Binding-site contacts:
Ligand atom C1 contacts residue ASP796 of chain 1.C at 4.0 Å.
Ligand atom O5 contacts residue ASP796 of chain 1.C at 3.9 Å.
Ligand atom C5 contacts residue ASN709 of chain 1.B at 3.7 Å.
Ligand atom C8 contacts residue GLY1131 of chain 1.B at 3.5 Å.
Ligand atom C2 contacts residue ASN709 of chain 1.B at 2.4 Å.
Ligand atom C1 contacts residue ASN709 of chain 1.B at 1.4 Å.
Ligand atom O7 contacts residue ASP796 of chain 1.C at 4.2 Å.
Ligand atom C7 contacts residue ASN709 of chain 1.B at 2.9 Å.
Ligand atom O5 contacts residue ASN709 of chain 1.B at 2.4 Å (h-bond).
Ligand atom C4 contacts residue ASN709 of chain 1.B at 4.2 Å.
Ligand atom N2 contacts residue ASN709 of chain 1.B at 2.8 Å (h-bond).
Ligand atom O7 contacts residue ASN709 of chain 1.B at 2.5 Å (h-bond).
Ligand atom C8 contacts residue ASN709 of chain 1.B at 4.2 Å.
Ligand atom C3 contacts residue ASN709 of chain 1.B at 3.8 Å.

Sequence of chain 1.C:
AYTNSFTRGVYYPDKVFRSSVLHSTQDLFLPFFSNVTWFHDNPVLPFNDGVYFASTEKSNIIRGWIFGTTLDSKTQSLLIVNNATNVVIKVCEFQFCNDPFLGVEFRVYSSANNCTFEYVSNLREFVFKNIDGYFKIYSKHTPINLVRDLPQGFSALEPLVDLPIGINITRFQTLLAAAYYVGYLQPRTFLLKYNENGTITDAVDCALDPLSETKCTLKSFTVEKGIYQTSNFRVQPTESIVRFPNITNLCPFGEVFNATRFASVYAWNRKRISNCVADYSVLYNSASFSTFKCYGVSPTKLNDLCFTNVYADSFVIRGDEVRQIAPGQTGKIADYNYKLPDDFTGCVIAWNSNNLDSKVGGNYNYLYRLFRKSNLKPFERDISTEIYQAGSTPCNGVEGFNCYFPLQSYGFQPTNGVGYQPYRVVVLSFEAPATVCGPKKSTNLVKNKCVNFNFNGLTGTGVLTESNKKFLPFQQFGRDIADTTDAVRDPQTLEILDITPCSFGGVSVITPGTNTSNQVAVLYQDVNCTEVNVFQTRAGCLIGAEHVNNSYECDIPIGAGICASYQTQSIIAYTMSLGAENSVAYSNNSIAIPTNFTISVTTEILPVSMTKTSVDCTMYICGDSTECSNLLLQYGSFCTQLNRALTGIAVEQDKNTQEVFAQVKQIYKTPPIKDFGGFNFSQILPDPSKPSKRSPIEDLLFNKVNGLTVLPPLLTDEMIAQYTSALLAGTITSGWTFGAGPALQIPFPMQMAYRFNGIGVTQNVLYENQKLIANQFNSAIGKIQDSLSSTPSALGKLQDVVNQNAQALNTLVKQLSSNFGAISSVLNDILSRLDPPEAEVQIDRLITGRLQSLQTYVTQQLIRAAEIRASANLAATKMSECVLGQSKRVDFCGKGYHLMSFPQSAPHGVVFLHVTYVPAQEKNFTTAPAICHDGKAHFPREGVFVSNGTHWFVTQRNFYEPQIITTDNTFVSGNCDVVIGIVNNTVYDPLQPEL

Sequence of chain 1.B:
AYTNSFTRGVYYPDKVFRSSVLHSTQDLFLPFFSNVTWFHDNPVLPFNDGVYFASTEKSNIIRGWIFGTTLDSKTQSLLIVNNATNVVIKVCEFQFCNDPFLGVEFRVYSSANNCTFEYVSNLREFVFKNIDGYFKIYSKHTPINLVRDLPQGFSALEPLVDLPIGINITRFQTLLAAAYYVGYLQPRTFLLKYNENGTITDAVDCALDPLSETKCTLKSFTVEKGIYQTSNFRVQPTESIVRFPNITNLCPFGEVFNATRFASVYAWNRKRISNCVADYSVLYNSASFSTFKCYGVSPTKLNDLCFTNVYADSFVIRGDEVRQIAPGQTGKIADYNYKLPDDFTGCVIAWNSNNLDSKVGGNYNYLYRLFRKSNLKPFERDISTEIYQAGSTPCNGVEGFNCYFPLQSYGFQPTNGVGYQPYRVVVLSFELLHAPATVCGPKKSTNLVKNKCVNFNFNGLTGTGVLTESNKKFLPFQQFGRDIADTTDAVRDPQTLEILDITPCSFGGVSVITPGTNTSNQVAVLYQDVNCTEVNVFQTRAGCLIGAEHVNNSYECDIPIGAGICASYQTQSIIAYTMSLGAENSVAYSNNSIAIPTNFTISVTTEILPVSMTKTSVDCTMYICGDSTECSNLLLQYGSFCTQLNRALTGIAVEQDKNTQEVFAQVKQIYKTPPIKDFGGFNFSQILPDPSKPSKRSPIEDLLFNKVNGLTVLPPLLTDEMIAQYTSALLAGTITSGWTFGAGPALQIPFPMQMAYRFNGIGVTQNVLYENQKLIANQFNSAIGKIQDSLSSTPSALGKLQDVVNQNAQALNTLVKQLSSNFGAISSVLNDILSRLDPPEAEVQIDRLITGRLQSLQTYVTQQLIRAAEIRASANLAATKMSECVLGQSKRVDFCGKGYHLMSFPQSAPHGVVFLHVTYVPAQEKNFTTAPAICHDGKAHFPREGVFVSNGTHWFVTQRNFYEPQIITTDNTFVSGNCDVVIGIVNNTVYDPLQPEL

A small-molecule ligand and the protein it binds are described below.
Small molecule (SMILES): CC(=O)N[C@@H]1[C@@H](O)[C@H](O)[C@@H](CO)O[C@H]1O